This small molecule binds to this protein.
Small molecule (SMILES): CC[C@H](C)[C@H](NC(=O)[C@@H](NC(=O)[C@H](O)[C@@H](C=O)C(C)C)C(C)C)C(=O)O

Binding-site contacts:
Ligand atom C11 contacts residue VAL71 of chain 1.M at 3.7 Å (hydrophobic).
Ligand atom C9 contacts residue GLY69 of chain 1.M at 2.8 Å.
Ligand atom O19 contacts residue VAL71 of chain 1.M at 3.2 Å (h-bond).
Ligand atom O19 contacts residue SER70 of chain 1.M at 3.8 Å.
Ligand atom C23 contacts residue LEU126 of chain 1.M at 3.9 Å (hydrophobic).
Ligand atom C6 contacts residue LEU126 of chain 1.M at 3.7 Å (hydrophobic).
Ligand atom C9 contacts residue VAL71 of chain 1.M at 3.8 Å (hydrophobic).
Ligand atom C14 contacts residue LEU126 of chain 1.M at 3.2 Å (hydrophobic).
Ligand atom O27 contacts residue LEU126 of chain 1.M at 3.9 Å.
Ligand atom N13 contacts residue GLY69 of chain 1.M at 2.8 Å (h-bond).
Ligand atom O10 contacts residue VAL71 of chain 1.M at 3.1 Å.
Ligand atom C24 contacts residue HIS142 of chain 1.M at 3.8 Å.
Ligand atom O3 contacts residue SER98 of chain 1.M at 2.2 Å (h-bond).
Ligand atom C42 contacts residue THR146 of chain 1.M at 3.4 Å.
Ligand atom C11 contacts residue GLY69 of chain 1.M at 3.3 Å.
Ligand atom C18 contacts residue LEU126 of chain 1.M at 3.5 Å (hydrophobic).
Ligand atom O12 contacts residue PRO125 of chain 1.M at 3.7 Å.
Ligand atom C5 contacts residue SER98 of chain 1.M at 3.3 Å.
Ligand atom O3 contacts residue MET99 of chain 1.M at 2.8 Å (h-bond).
Ligand atom C7 contacts residue GLY69 of chain 1.M at 3.5 Å.
Ligand atom O3 contacts residue GLY69 of chain 1.M at 2.9 Å (h-bond).
Ligand atom C18 contacts residue VAL71 of chain 1.M at 3.8 Å (hydrophobic).
Ligand atom C4 contacts residue HIS123 of chain 1.M at 3.9 Å.
Ligand atom O12 contacts residue LEU126 of chain 1.M at 2.9 Å (h-bond).
Ligand atom C4 contacts residue GLY69 of chain 1.M at 3.9 Å.
Ligand atom C1 contacts residue MET99 of chain 1.M at 3.3 Å (hydrophobic).
Ligand atom C9 contacts residue SER98 of chain 1.M at 3.5 Å.
Ligand atom O3 contacts residue GLY68 of chain 1.M at 3.2 Å.
Ligand atom O27 contacts residue GLY127 of chain 1.M at 3.5 Å.
Ligand atom C1 contacts residue SER98 of chain 1.M at 1.3 Å.
Ligand atom C42 contacts residue PRO125 of chain 1.M at 3.8 Å (hydrophobic).
Ligand atom C6 contacts residue SER98 of chain 1.M at 3.3 Å.
Ligand atom O10 contacts residue SER98 of chain 1.M at 3.5 Å (h-bond).
Ligand atom O10 contacts residue GLY69 of chain 1.M at 3.7 Å.
Ligand atom C6 contacts residue HIS123 of chain 1.M at 3.3 Å.
Ligand atom C23 contacts residue VAL71 of chain 1.M at 3.4 Å (hydrophobic).
Ligand atom N20 contacts residue LEU126 of chain 1.M at 2.9 Å (h-bond).
Ligand atom C17 contacts residue LEU126 of chain 1.M at 3.9 Å (hydrophobic).
Ligand atom C4 contacts residue SER98 of chain 1.M at 2.4 Å.
Ligand atom N13 contacts residue VAL71 of chain 1.M at 3.6 Å.

Sequence of chain 1.M:
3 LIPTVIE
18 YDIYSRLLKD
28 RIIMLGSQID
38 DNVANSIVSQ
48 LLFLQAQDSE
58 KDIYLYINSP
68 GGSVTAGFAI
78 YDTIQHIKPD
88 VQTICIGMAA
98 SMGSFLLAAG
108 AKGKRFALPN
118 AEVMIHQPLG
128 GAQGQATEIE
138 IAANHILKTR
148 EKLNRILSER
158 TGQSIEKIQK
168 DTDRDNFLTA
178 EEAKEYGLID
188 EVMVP